Binding-site contacts:
Ligand atom O7 contacts residue ASN301 of chain 1.E at 2.9 Å (h-bond).
Ligand atom O6 contacts residue THR58 of chain 1.L at 3.4 Å (h-bond).
Ligand atom O5 contacts residue ASP55 of chain 1.L at 3.7 Å.
Ligand atom O5 contacts residue GLY104 of chain 1.L at 3.5 Å (h-bond).
Ligand atom O7 contacts residue ASP55 of chain 1.L at 3.0 Å (salt-bridge).
Ligand atom O3 contacts residue ASN189 of chain 1.C at 4.1 Å.
Ligand atom O5 contacts residue ASN314 of chain 1.E at 4.1 Å.
Ligand atom C5 contacts residue GLN57 of chain 1.L at 3.5 Å.
Ligand atom C3 contacts residue ASP55 of chain 1.L at 3.8 Å.
Ligand atom O5 contacts residue TYR54 of chain 1.L at 3.4 Å (h-bond).
Ligand atom O6 contacts residue GLY56 of chain 1.L at 4.0 Å.
Ligand atom C5 contacts residue ASN301 of chain 1.E at 3.6 Å.
Ligand atom C7 contacts residue ASP55 of chain 1.L at 4.0 Å.
Ligand atom C6 contacts residue LYS315 of chain 1.E at 3.6 Å.
Ligand atom C3 contacts residue ASN301 of chain 1.E at 3.8 Å.
Ligand atom C6 contacts residue GLN57 of chain 1.L at 3.6 Å.
Ligand atom C5 contacts residue TYR54 of chain 1.L at 4.0 Å (hydrophobic).
Ligand atom O6 contacts residue TYR54 of chain 1.L at 2.4 Å (h-bond).
Ligand atom C6 contacts residue GLY56 of chain 1.L at 3.8 Å.
Ligand atom C6 contacts residue GLY104 of chain 1.L at 4.0 Å.
Ligand atom C1 contacts residue GLY104 of chain 1.L at 4.0 Å.
Ligand atom C6 contacts residue THR58 of chain 1.L at 4.1 Å.
Ligand atom O4 contacts residue GLN57 of chain 1.L at 3.9 Å.
Ligand atom C7 contacts residue ASN301 of chain 1.E at 3.1 Å.
Ligand atom O6 contacts residue THR72 of chain 1.L at 4.0 Å.
Ligand atom C8 contacts residue VAL313 of chain 1.E at 4.0 Å (hydrophobic).
Ligand atom C2 contacts residue VAL313 of chain 1.E at 4.2 Å (hydrophobic).
Ligand atom O4 contacts residue THR74 of chain 1.L at 3.5 Å (h-bond).
Ligand atom C1 contacts residue ASN301 of chain 1.E at 1.4 Å.
Ligand atom O3 contacts residue THR278 of chain 1.C at 4.0 Å.
Ligand atom O5 contacts residue ASN301 of chain 1.E at 2.3 Å (h-bond).
Ligand atom C6 contacts residue TYR54 of chain 1.L at 3.3 Å (hydrophobic).
Ligand atom N2 contacts residue ASN301 of chain 1.E at 2.9 Å (h-bond).
Ligand atom O2 contacts residue GLN57 of chain 1.L at 3.3 Å.
Ligand atom C1 contacts residue VAL313 of chain 1.E at 3.8 Å (hydrophobic).
Ligand atom O6 contacts residue GLY104 of chain 1.L at 3.3 Å (h-bond).
Ligand atom N2 contacts residue VAL313 of chain 1.E at 3.7 Å.
Ligand atom C8 contacts residue SER61 of chain 1.E at 3.4 Å.
Ligand atom C2 contacts residue ASN301 of chain 1.E at 2.5 Å.
Ligand atom C6 contacts residue ASP55 of chain 1.L at 3.6 Å.

A protein and the small-molecule ligand that binds it are described below.
Small molecule (SMILES): CC(=O)N[C@H]1[C@H](O[C@H]2[C@H](O)[C@@H](NC(C)=O)CO[C@@H]2CO)O[C@H](CO)[C@@H](O[C@@H]2O[C@H](CO[C@H]3O[C@H](CO[C@H]4O[C@H](CO)[C@@H](O)[C@H](O)[C@@H]4O[C@H]4O[C@H](CO)[C@@H](O)[C@H](O)[C@@H]4O)[C@@H](O)[C@H](O[C@H]4O[C@H](CO)[C@@H](O)[C@H](O)[C@@H]4O)[C@@H]3O)[C@@H](O)[C@H](O[C@H]3O[C@H](CO)[C@@H](O)[C@H](O)[C@@H]3O)[C@@H]2O)[C@@H]1O

Sequence of chain 1.L:
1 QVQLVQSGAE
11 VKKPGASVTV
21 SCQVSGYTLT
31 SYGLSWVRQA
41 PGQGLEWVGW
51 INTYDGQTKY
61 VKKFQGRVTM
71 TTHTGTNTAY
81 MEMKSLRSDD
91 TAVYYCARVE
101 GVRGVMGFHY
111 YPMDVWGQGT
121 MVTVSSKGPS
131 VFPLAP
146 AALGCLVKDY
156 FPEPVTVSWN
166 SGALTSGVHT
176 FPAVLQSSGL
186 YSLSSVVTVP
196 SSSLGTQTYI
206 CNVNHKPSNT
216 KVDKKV

Sequence of chain 1.E:
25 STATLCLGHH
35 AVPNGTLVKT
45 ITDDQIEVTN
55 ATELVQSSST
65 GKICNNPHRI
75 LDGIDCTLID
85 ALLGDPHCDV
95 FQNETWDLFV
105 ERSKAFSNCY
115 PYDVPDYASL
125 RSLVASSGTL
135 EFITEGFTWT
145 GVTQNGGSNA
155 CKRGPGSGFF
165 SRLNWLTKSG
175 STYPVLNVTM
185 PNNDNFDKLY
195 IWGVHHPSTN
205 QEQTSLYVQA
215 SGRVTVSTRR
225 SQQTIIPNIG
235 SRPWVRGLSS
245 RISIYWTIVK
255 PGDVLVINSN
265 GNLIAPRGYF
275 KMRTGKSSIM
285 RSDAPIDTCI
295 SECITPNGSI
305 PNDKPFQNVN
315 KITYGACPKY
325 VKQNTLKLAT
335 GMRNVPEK

Sequence of chain 1.F:
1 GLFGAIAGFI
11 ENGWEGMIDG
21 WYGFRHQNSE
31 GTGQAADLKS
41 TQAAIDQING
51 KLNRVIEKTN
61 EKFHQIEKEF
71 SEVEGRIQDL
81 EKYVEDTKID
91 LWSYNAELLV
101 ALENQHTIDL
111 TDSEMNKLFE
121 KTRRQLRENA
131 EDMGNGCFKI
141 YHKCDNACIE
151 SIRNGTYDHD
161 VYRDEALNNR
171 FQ

Sequence of chain 1.C:
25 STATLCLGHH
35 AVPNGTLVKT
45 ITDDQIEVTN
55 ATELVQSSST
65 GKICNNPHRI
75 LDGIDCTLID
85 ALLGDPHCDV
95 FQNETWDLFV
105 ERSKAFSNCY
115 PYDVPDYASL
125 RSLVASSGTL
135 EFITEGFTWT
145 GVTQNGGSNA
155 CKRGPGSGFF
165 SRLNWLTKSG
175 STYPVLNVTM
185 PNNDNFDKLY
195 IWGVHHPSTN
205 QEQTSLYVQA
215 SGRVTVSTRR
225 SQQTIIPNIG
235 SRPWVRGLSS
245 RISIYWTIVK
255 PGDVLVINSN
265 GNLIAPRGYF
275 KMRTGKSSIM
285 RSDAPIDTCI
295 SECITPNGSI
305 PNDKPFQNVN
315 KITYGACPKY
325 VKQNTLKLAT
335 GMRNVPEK